This small molecule binds to this protein.
Small molecule (SMILES): CC(=O)N[C@@H]1[C@@H](O)[C@H](O)[C@@H](CO)O[C@H]1O

Sequence of chain 1.F:
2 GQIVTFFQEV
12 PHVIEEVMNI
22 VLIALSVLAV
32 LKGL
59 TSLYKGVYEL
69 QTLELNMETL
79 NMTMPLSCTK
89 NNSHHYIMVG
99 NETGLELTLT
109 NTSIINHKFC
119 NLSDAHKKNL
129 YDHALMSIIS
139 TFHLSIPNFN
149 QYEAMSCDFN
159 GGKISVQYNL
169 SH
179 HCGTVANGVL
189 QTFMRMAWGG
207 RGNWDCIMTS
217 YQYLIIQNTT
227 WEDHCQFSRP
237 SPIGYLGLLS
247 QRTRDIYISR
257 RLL

Binding-site contacts:
Ligand atom C5 contacts residue PHE233 of chain 1.F at 4.4 Å (hydrophobic).
Ligand atom O7 contacts residue TRP196 of chain 1.F at 3.0 Å (h-bond).
Ligand atom C3 contacts residue SER234 of chain 1.F at 3.6 Å.
Ligand atom N2 contacts residue ASN106 of chain 1.C at 2.7 Å (h-bond).
Ligand atom C4 contacts residue SER234 of chain 1.F at 4.1 Å.
Ligand atom O5 contacts residue TYR134 of chain 1.C at 2.8 Å (h-bond).
Ligand atom C3 contacts residue ARG235 of chain 1.F at 4.0 Å.
Ligand atom C4 contacts residue PHE233 of chain 1.F at 3.3 Å (hydrophobic).
Ligand atom O4 contacts residue SER234 of chain 1.F at 3.2 Å.
Ligand atom O3 contacts residue ARG235 of chain 1.F at 4.3 Å.
Ligand atom C4 contacts residue ASN106 of chain 1.C at 4.2 Å.
Ligand atom O6 contacts residue PHE233 of chain 1.F at 3.9 Å.
Ligand atom C1 contacts residue SER108 of chain 1.C at 4.2 Å.
Ligand atom C3 contacts residue ASN106 of chain 1.C at 3.8 Å.
Ligand atom N2 contacts residue SER108 of chain 1.C at 4.2 Å.
Ligand atom C7 contacts residue TRP196 of chain 1.F at 3.5 Å (hydrophobic).
Ligand atom C1 contacts residue TYR134 of chain 1.C at 3.3 Å (hydrophobic).
Ligand atom O4 contacts residue PHE233 of chain 1.F at 2.1 Å (h-bond).
Ligand atom C8 contacts residue ASN106 of chain 1.C at 3.5 Å.
Ligand atom C5 contacts residue ASN106 of chain 1.C at 3.7 Å.
Ligand atom O3 contacts residue SER234 of chain 1.F at 2.4 Å (h-bond).
Ligand atom C7 contacts residue SER234 of chain 1.F at 4.4 Å.
Ligand atom O7 contacts residue TYR104 of chain 1.C at 4.4 Å.
Ligand atom C8 contacts residue TRP196 of chain 1.F at 3.2 Å (hydrophobic).
Ligand atom C4 contacts residue ARG235 of chain 1.F at 4.5 Å.
Ligand atom O7 contacts residue SER234 of chain 1.F at 4.2 Å.
Ligand atom C6 contacts residue TYR134 of chain 1.C at 3.8 Å (hydrophobic).
Ligand atom C8 contacts residue ALA195 of chain 1.F at 4.3 Å (hydrophobic).
Ligand atom C5 contacts residue TYR134 of chain 1.C at 3.6 Å (hydrophobic).
Ligand atom C2 contacts residue ASN106 of chain 1.C at 2.5 Å.
Ligand atom O3 contacts residue PHE233 of chain 1.F at 3.6 Å.
Ligand atom O4 contacts residue ARG235 of chain 1.F at 3.9 Å.
Ligand atom C1 contacts residue ASN106 of chain 1.C at 1.4 Å.
Ligand atom C7 contacts residue ASN106 of chain 1.C at 3.7 Å.
Ligand atom C3 contacts residue PHE233 of chain 1.F at 3.9 Å (hydrophobic).
Ligand atom O5 contacts residue ASN106 of chain 1.C at 2.4 Å (h-bond).

Sequence of chain 1.C:
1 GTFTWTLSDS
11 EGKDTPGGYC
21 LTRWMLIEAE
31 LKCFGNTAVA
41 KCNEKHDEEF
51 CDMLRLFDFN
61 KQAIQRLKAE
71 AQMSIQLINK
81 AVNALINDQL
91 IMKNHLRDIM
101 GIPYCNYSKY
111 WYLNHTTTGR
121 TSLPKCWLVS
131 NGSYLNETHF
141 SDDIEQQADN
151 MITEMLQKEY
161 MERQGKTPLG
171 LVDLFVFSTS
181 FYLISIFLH